This protein binds this small molecule.
Small molecule (SMILES): CC(=O)N[C@H]1[C@H](O[C@H]2[C@H](O)[C@@H](NC(C)=O)CO[C@@H]2CO)O[C@H](CO)[C@@H](O)[C@@H]1O

Binding-site contacts:
Ligand atom C1 contacts residue GLN263 of chain 1.E at 4.1 Å.
Ligand atom O7 contacts residue SER303 of chain 1.E at 3.7 Å.
Ligand atom C8 contacts residue ASN265 of chain 1.E at 3.5 Å.
Ligand atom C8 contacts residue GLN263 of chain 1.E at 3.6 Å.
Ligand atom C5 contacts residue GLN263 of chain 1.E at 3.4 Å.
Ligand atom O7 contacts residue ASN265 of chain 1.E at 4.3 Å.
Ligand atom O5 contacts residue GLN263 of chain 1.E at 3.6 Å.
Ligand atom C6 contacts residue GLN263 of chain 1.E at 3.6 Å.
Ligand atom C2 contacts residue ASN265 of chain 1.E at 2.4 Å.
Ligand atom N2 contacts residue ASN265 of chain 1.E at 2.9 Å (h-bond).
Ligand atom O7 contacts residue ASN301 of chain 1.E at 4.2 Å.
Ligand atom C4 contacts residue ASN265 of chain 1.E at 4.2 Å.
Ligand atom C7 contacts residue ASN265 of chain 1.E at 3.4 Å.
Ligand atom C3 contacts residue ASN265 of chain 1.E at 3.8 Å.
Ligand atom O5 contacts residue ASN265 of chain 1.E at 2.4 Å (h-bond).
Ligand atom O7 contacts residue VAL302 of chain 1.E at 4.2 Å.
Ligand atom C5 contacts residue ASN265 of chain 1.E at 3.7 Å.
Ligand atom C1 contacts residue ASN265 of chain 1.E at 1.4 Å.

Sequence of chain 1.E:
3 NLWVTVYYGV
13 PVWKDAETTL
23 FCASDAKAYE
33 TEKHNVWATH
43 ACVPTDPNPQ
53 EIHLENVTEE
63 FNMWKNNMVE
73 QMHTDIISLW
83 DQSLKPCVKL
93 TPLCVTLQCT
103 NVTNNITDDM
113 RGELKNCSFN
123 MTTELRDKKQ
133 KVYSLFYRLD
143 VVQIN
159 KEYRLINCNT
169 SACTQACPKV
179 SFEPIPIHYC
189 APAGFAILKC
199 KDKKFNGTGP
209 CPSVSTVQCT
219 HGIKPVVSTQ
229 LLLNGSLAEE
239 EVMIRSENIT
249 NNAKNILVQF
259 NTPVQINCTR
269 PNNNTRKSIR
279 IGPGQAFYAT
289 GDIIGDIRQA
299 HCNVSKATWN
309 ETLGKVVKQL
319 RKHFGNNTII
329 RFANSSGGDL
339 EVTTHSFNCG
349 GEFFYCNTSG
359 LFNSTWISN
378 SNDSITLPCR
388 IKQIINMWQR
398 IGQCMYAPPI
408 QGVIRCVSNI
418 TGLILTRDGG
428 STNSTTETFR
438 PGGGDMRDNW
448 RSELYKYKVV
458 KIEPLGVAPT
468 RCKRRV